Sequence of chain 1.B:
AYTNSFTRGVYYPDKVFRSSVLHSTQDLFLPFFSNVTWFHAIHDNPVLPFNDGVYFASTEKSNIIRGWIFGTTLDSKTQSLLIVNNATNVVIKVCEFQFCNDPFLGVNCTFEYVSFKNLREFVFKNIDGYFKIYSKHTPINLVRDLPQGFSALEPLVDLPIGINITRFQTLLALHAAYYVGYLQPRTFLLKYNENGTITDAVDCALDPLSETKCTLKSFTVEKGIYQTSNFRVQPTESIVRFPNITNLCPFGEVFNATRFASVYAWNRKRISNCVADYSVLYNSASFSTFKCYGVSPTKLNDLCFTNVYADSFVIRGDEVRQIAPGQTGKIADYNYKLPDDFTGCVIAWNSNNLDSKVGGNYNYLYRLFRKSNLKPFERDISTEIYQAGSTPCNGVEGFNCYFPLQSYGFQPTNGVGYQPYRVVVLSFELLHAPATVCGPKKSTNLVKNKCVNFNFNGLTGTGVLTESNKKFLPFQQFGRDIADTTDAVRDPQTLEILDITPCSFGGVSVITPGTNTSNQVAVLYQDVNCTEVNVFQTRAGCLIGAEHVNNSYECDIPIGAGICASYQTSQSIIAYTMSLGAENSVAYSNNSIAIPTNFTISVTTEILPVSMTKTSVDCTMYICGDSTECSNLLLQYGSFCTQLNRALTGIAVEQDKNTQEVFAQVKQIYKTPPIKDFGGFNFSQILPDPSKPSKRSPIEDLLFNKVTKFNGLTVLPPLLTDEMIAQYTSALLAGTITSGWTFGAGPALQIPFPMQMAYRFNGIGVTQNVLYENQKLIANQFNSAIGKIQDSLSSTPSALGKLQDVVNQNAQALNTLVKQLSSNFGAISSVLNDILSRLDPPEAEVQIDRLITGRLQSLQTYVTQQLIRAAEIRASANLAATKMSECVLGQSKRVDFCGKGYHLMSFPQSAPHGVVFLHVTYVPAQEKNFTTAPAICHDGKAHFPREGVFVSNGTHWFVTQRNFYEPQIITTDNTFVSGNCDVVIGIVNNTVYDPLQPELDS

Binding-site contacts:
Ligand atom O4 contacts residue HIS1101 of chain 1.B at 2.8 Å (h-bond).
Ligand atom C7 contacts residue THR1100 of chain 1.B at 4.2 Å.
Ligand atom C3 contacts residue ASN1098 of chain 1.B at 3.8 Å.
Ligand atom O5 contacts residue PHE1103 of chain 1.B at 3.9 Å.
Ligand atom C1 contacts residue ASN1098 of chain 1.B at 1.4 Å.
Ligand atom C5 contacts residue ASN1098 of chain 1.B at 3.8 Å.
Ligand atom C5 contacts residue HIS1101 of chain 1.B at 3.8 Å.
Ligand atom C5 contacts residue PHE1103 of chain 1.B at 4.3 Å (hydrophobic).
Ligand atom O5 contacts residue HIS1101 of chain 1.B at 4.3 Å.
Ligand atom C4 contacts residue HIS1101 of chain 1.B at 3.8 Å.
Ligand atom N2 contacts residue ASN1098 of chain 1.B at 2.7 Å (h-bond).
Ligand atom C4 contacts residue THR1100 of chain 1.B at 4.2 Å.
Ligand atom O5 contacts residue THR1100 of chain 1.B at 4.5 Å.
Ligand atom O4 contacts residue ASN1098 of chain 1.B at 4.5 Å.
Ligand atom C8 contacts residue ASN1098 of chain 1.B at 4.4 Å.
Ligand atom O4 contacts residue THR1100 of chain 1.B at 3.0 Å (h-bond).
Ligand atom C1 contacts residue THR1100 of chain 1.B at 4.0 Å.
Ligand atom O7 contacts residue ASN1098 of chain 1.B at 3.5 Å (h-bond).
Ligand atom C2 contacts residue ASN1098 of chain 1.B at 2.4 Å.
Ligand atom C4 contacts residue ASN1098 of chain 1.B at 4.2 Å.
Ligand atom C7 contacts residue ASN1098 of chain 1.B at 3.3 Å.
Ligand atom O7 contacts residue THR1100 of chain 1.B at 3.2 Å.
Ligand atom O5 contacts residue ASN1098 of chain 1.B at 2.5 Å (h-bond).
Ligand atom C6 contacts residue PHE1103 of chain 1.B at 4.3 Å (hydrophobic).

The small molecule below binds the protein below.
Small molecule (SMILES): CC(=O)N[C@@H]1[C@@H](O)[C@H](O)[C@@H](CO)O[C@H]1O